Sequence of chain 1.A:
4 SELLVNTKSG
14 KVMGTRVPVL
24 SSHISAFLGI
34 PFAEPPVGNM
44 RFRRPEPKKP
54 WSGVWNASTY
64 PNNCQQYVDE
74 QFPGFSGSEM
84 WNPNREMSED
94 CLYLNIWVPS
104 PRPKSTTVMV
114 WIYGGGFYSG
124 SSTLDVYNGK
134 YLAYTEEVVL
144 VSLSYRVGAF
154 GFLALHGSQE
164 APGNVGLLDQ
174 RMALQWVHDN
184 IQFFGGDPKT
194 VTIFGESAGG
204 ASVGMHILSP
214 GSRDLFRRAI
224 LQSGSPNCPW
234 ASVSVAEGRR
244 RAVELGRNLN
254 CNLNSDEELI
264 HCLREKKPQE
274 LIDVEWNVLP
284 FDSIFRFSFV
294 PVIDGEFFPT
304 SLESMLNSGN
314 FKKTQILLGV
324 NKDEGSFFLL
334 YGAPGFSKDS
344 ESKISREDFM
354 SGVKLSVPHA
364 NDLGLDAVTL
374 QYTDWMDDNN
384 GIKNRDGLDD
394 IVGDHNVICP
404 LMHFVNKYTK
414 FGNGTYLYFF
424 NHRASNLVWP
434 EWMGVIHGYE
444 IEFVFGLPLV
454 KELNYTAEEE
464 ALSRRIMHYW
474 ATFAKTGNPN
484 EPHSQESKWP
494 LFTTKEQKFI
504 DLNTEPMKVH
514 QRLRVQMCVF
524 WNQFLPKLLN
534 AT

Binding-site contacts:
Ligand atom CAR contacts residue TYR334 of chain 1.A at 3.6 Å (hydrophobic).
Ligand atom NAW contacts residue HIS440 of chain 1.A at 2.9 Å (h-bond).
Ligand atom NAW contacts residue TRP84 of chain 1.A at 3.8 Å.
Ligand atom CBD contacts residue HIS440 of chain 1.A at 3.8 Å.
Ligand atom CBF contacts residue TRP84 of chain 1.A at 3.5 Å (hydrophobic).
Ligand atom CBG contacts residue HIS440 of chain 1.A at 3.7 Å.
Ligand atom CBJ contacts residue TRP84 of chain 1.A at 3.5 Å (hydrophobic).
Ligand atom CAL contacts residue TYR334 of chain 1.A at 3.9 Å (hydrophobic).
Ligand atom CAT contacts residue GLU199 of chain 1.A at 3.8 Å.
Ligand atom O contacts residue TYR334 of chain 1.A at 3.8 Å.
Ligand atom CAK contacts residue PHE330 of chain 1.A at 3.6 Å (hydrophobic).
Ligand atom CAF contacts residue PHE330 of chain 1.A at 3.2 Å (hydrophobic).
Ligand atom CD1 contacts residue TRP279 of chain 1.A at 3.7 Å (hydrophobic).
Ligand atom CAF contacts residue TRP432 of chain 1.A at 3.7 Å (hydrophobic).
Ligand atom CAQ contacts residue TRP84 of chain 1.A at 3.7 Å (hydrophobic).
Ligand atom CE3 contacts residue TYR70 of chain 1.A at 3.4 Å (hydrophobic).
Ligand atom CAT contacts residue HIS440 of chain 1.A at 3.7 Å.
Ligand atom N contacts residue TRP279 of chain 1.A at 3.2 Å.
Ligand atom CAP contacts residue GLU199 of chain 1.A at 3.4 Å.
Ligand atom CAI contacts residue PHE330 of chain 1.A at 3.3 Å (hydrophobic).
Ligand atom CE2 contacts residue TRP279 of chain 1.A at 3.8 Å (hydrophobic).
Ligand atom NAY contacts residue TRP84 of chain 1.A at 3.5 Å.
Ligand atom CAK contacts residue TYR442 of chain 1.A at 3.8 Å (hydrophobic).
Ligand atom CZ3 contacts residue TYR70 of chain 1.A at 3.2 Å (hydrophobic).
Ligand atom CAS contacts residue PHE330 of chain 1.A at 3.8 Å (hydrophobic).
Ligand atom CL contacts residue ILE439 of chain 1.A at 3.8 Å.
Ligand atom NE1 contacts residue TRP279 of chain 1.A at 3.2 Å.
Ligand atom CL contacts residue TRP432 of chain 1.A at 3.4 Å.
Ligand atom CBG contacts residue TRP84 of chain 1.A at 3.6 Å (hydrophobic).
Ligand atom CBB contacts residue PHE330 of chain 1.A at 3.2 Å (hydrophobic).
Ligand atom CAI contacts residue TRP84 of chain 1.A at 3.5 Å (hydrophobic).
Ligand atom CAF contacts residue TYR334 of chain 1.A at 3.9 Å (hydrophobic).
Ligand atom CL contacts residue MET436 of chain 1.A at 3.7 Å.
Ligand atom CL contacts residue PHE330 of chain 1.A at 3.8 Å.
Ligand atom CAL contacts residue TYR121 of chain 1.A at 3.5 Å (hydrophobic).
Ligand atom CAN contacts residue TYR121 of chain 1.A at 2.9 Å (hydrophobic).
Ligand atom CBJ contacts residue PHE330 of chain 1.A at 3.6 Å (hydrophobic).
Ligand atom CAK contacts residue HIS440 of chain 1.A at 3.5 Å.
Ligand atom CAM contacts residue TYR121 of chain 1.A at 2.9 Å (hydrophobic).
Ligand atom CBE contacts residue TRP84 of chain 1.A at 3.8 Å (hydrophobic).

This protein binds this small molecule.
Small molecule (SMILES): N[C@@H](Cc1c[nH]c2ccccc12)C(=O)NCCCCCCNc1c2c(nc3cc(Cl)ccc13)CCCC2